This small molecule binds to this protein.
Small molecule (SMILES): CC(=O)N[C@H]1[C@H](O[C@H]2[C@H](O)[C@@H](NC(C)=O)CO[C@@H]2CO)O[C@H](CO)[C@@H](O[C@@H]2O[C@H](CO)[C@@H](O)[C@H](O)[C@@H]2O)[C@@H]1O

Sequence of chain 1.E:
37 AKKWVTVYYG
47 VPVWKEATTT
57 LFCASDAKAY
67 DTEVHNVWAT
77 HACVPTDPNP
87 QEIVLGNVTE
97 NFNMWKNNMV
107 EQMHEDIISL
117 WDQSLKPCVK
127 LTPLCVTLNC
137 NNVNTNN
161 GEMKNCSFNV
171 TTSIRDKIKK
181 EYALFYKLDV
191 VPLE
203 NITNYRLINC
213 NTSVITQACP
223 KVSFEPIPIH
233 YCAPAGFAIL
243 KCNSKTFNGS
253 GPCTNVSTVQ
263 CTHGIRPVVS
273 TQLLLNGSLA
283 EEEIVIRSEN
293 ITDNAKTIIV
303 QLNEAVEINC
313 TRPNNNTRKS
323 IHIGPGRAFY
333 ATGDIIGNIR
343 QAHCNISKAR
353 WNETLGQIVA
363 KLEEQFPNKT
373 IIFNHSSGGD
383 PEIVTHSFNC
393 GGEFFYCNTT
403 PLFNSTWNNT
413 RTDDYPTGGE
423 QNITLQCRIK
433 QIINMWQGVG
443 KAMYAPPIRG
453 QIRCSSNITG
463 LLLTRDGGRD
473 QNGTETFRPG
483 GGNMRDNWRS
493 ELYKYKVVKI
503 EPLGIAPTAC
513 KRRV

Binding-site contacts:
Ligand atom O7 contacts residue LYS350 of chain 1.E at 3.0 Å (salt-bridge).
Ligand atom O6 contacts residue LYS350 of chain 1.E at 4.4 Å.
Ligand atom C8 contacts residue ASN406 of chain 1.E at 4.2 Å.
Ligand atom O7 contacts residue ASP416 of chain 1.E at 3.4 Å (salt-bridge).
Ligand atom C2 contacts residue ASN406 of chain 1.E at 2.6 Å.
Ligand atom O6 contacts residue PRO403 of chain 1.E at 4.4 Å.
Ligand atom O6 contacts residue ILE425 of chain 1.E at 4.0 Å.
Ligand atom N2 contacts residue ASN406 of chain 1.E at 2.9 Å (h-bond).
Ligand atom C8 contacts residue GLU422 of chain 1.E at 3.7 Å.
Ligand atom O7 contacts residue GLY420 of chain 1.E at 4.2 Å.
Ligand atom C8 contacts residue LYS350 of chain 1.E at 3.4 Å.
Ligand atom O6 contacts residue TYR417 of chain 1.E at 4.1 Å.
Ligand atom O5 contacts residue TYR417 of chain 1.E at 4.5 Å.
Ligand atom O6 contacts residue GLY421 of chain 1.E at 4.0 Å.
Ligand atom C3 contacts residue ASN406 of chain 1.E at 3.8 Å.
Ligand atom C1 contacts residue ASN406 of chain 1.E at 1.4 Å.
Ligand atom C5 contacts residue ASN406 of chain 1.E at 3.6 Å.
Ligand atom O7 contacts residue ASN406 of chain 1.E at 3.3 Å (h-bond).
Ligand atom C1 contacts residue PRO403 of chain 1.E at 4.5 Å (hydrophobic).
Ligand atom O7 contacts residue PRO418 of chain 1.E at 4.0 Å.
Ligand atom O5 contacts residue ASN406 of chain 1.E at 2.5 Å (h-bond).
Ligand atom C7 contacts residue ASN406 of chain 1.E at 3.3 Å.
Ligand atom C7 contacts residue GLU422 of chain 1.E at 4.3 Å.
Ligand atom O5 contacts residue PRO403 of chain 1.E at 3.7 Å.
Ligand atom C4 contacts residue ASN406 of chain 1.E at 4.3 Å.
Ligand atom C7 contacts residue LYS350 of chain 1.E at 3.6 Å.